Sequence of chain 1.D:
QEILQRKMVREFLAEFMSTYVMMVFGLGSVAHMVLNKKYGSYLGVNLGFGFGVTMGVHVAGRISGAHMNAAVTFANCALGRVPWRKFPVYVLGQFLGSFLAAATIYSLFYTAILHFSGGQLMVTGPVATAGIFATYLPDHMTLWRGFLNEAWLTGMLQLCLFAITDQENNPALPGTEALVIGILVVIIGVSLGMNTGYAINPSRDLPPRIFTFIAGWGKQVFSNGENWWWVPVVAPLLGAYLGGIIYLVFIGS

This protein binds this small molecule.
Small molecule (SMILES): CCOC(=O)c1ccc(NC(=O)NCc2ccc(-n3cccn3)cc2)cc1

Binding-site contacts:
Ligand atom C11 contacts residue HIS92 of chain 1.D at 3.7 Å.
Ligand atom N23 contacts residue GLN183 of chain 1.D at 3.5 Å (h-bond).
Ligand atom C14 contacts residue VAL82 of chain 1.D at 3.9 Å (hydrophobic).
Ligand atom N13 contacts residue HIS92 of chain 1.D at 3.7 Å.
Ligand atom C11 contacts residue ALA91 of chain 1.D at 3.6 Å (hydrophobic).
Ligand atom C25 contacts residue VAL97 of chain 1.D at 4.0 Å (hydrophobic).
Ligand atom C22 contacts residue ASN101 of chain 1.D at 3.3 Å.
Ligand atom C07 contacts residue LEU182 of chain 1.D at 3.9 Å (hydrophobic).
Ligand atom N23 contacts residue ASN101 of chain 1.D at 3.6 Å.
Ligand atom C20 contacts residue THR190 of chain 1.D at 3.9 Å.
Ligand atom C01 contacts residue TYR223 of chain 1.D at 3.3 Å (hydrophobic).
Ligand atom C01 contacts residue ALA224 of chain 1.D at 3.4 Å (hydrophobic).
Ligand atom C27 contacts residue MET47 of chain 1.D at 4.0 Å (hydrophobic).
Ligand atom C26 contacts residue MET93 of chain 1.D at 3.9 Å (hydrophobic).
Ligand atom C14 contacts residue ALA91 of chain 1.D at 3.3 Å (hydrophobic).
Ligand atom C14 contacts residue GLY90 of chain 1.D at 4.0 Å.
Ligand atom N10 contacts residue HIS92 of chain 1.D at 2.8 Å (h-bond).
Ligand atom C27 contacts residue ASN226 of chain 1.D at 3.7 Å.
Ligand atom N13 contacts residue ALA91 of chain 1.D at 2.6 Å (h-bond).
Ligand atom C09 contacts residue HIS92 of chain 1.D at 3.7 Å.
Ligand atom O12 contacts residue LEU186 of chain 1.D at 3.3 Å.
Ligand atom C24 contacts residue VAL97 of chain 1.D at 3.6 Å (hydrophobic).
Ligand atom C26 contacts residue ASN94 of chain 1.D at 4.0 Å.
Ligand atom O12 contacts residue VAL78 of chain 1.D at 3.7 Å.
Ligand atom C22 contacts residue PHE187 of chain 1.D at 4.0 Å (hydrophobic).
Ligand atom C22 contacts residue GLN183 of chain 1.D at 3.6 Å.
Ligand atom C21 contacts residue ARG106 of chain 1.D at 4.0 Å.
Ligand atom C16 contacts residue THR190 of chain 1.D at 4.0 Å.
Ligand atom C11 contacts residue LEU186 of chain 1.D at 3.8 Å (hydrophobic).
Ligand atom N10 contacts residue ALA91 of chain 1.D at 3.9 Å.
Ligand atom C16 contacts residue ILE206 of chain 1.D at 3.9 Å (hydrophobic).
Ligand atom C26 contacts residue HIS92 of chain 1.D at 3.9 Å.
Ligand atom C20 contacts residue LEU186 of chain 1.D at 3.9 Å (hydrophobic).
Ligand atom C02 contacts residue PHE74 of chain 1.D at 3.6 Å (hydrophobic).
Ligand atom O05 contacts residue ILE225 of chain 1.D at 3.7 Å.
Ligand atom O12 contacts residue ILE206 of chain 1.D at 3.7 Å.
Ligand atom C17 contacts residue THR190 of chain 1.D at 3.4 Å.
Ligand atom C08 contacts residue LEU186 of chain 1.D at 4.0 Å (hydrophobic).
Ligand atom C17 contacts residue LEU186 of chain 1.D at 3.8 Å (hydrophobic).
Ligand atom N19 contacts residue LEU186 of chain 1.D at 3.9 Å.